Binding-site contacts:
Ligand atom C4 contacts residue VAL48 of chain 1.A at 4.2 Å (hydrophobic).
Ligand atom C5 contacts residue MET66 of chain 1.A at 3.8 Å (hydrophobic).
Ligand atom C14 contacts residue GLN65 of chain 1.A at 4.4 Å.
Ligand atom C13 contacts residue MET66 of chain 1.A at 4.3 Å (hydrophobic).
Ligand atom C3 contacts residue VAL48 of chain 1.A at 4.2 Å (hydrophobic).
Ligand atom N3 contacts residue MET226 of chain 1.A at 4.0 Å.
Ligand atom C17 contacts residue VAL48 of chain 1.A at 3.3 Å (hydrophobic).
Ligand atom C1 contacts residue MET66 of chain 1.A at 3.8 Å (hydrophobic).
Ligand atom C2 contacts residue LEU44 of chain 1.A at 3.8 Å (hydrophobic).
Ligand atom N2 contacts residue GLN70 of chain 1.A at 3.3 Å.
Ligand atom C15 contacts residue GLN65 of chain 1.A at 4.0 Å.
Ligand atom C14 contacts residue LYS52 of chain 1.A at 4.1 Å.
Ligand atom C10 contacts residue MET66 of chain 1.A at 3.3 Å (hydrophobic).
Ligand atom C17 contacts residue LYS52 of chain 1.A at 3.2 Å.
Ligand atom C1 contacts residue ILE69 of chain 1.A at 4.2 Å (hydrophobic).
Ligand atom N1 contacts residue MET66 of chain 1.A at 2.9 Å (h-bond).
Ligand atom C2 contacts residue GLN70 of chain 1.A at 4.4 Å.
Ligand atom C2 contacts residue ILE230 of chain 1.A at 3.5 Å (hydrophobic).
Ligand atom N1 contacts residue ILE69 of chain 1.A at 3.4 Å.
Ligand atom C15 contacts residue LYS52 of chain 1.A at 3.0 Å.
Ligand atom C13 contacts residue VAL62 of chain 1.A at 4.2 Å (hydrophobic).
Ligand atom C1 contacts residue GLN70 of chain 1.A at 3.6 Å.
Ligand atom C16 contacts residue LYS52 of chain 1.A at 3.6 Å.
Ligand atom C17 contacts residue ILE69 of chain 1.A at 3.3 Å (hydrophobic).
Ligand atom C18 contacts residue VAL62 of chain 1.A at 3.6 Å (hydrophobic).
Ligand atom N1 contacts residue GLN70 of chain 1.A at 3.2 Å.
Ligand atom C12 contacts residue MET66 of chain 1.A at 3.5 Å (hydrophobic).
Ligand atom N2 contacts residue ILE69 of chain 1.A at 4.5 Å.
Ligand atom C18 contacts residue MET66 of chain 1.A at 4.2 Å (hydrophobic).
Ligand atom N2 contacts residue ILE230 of chain 1.A at 3.7 Å.
Ligand atom C4 contacts residue MET66 of chain 1.A at 3.9 Å (hydrophobic).
Ligand atom C1 contacts residue VAL48 of chain 1.A at 4.5 Å (hydrophobic).
Ligand atom C14 contacts residue VAL62 of chain 1.A at 4.5 Å (hydrophobic).
Ligand atom N4 contacts residue VAL48 of chain 1.A at 4.3 Å.
Ligand atom C16 contacts residue VAL48 of chain 1.A at 4.2 Å (hydrophobic).
Ligand atom C5 contacts residue VAL48 of chain 1.A at 4.4 Å (hydrophobic).
Ligand atom C9 contacts residue MET226 of chain 1.A at 4.5 Å (hydrophobic).
Ligand atom C11 contacts residue MET66 of chain 1.A at 4.0 Å (hydrophobic).
Ligand atom C10 contacts residue ILE69 of chain 1.A at 4.2 Å (hydrophobic).
Ligand atom C7 contacts residue MET226 of chain 1.A at 4.2 Å (hydrophobic).

The protein below binds the small molecule below.
Small molecule (SMILES): Cc1ccc(C)c(Cc2nn(C(C)(C)C)c3ncnc(N)c23)c1

Sequence of chain 1.A:
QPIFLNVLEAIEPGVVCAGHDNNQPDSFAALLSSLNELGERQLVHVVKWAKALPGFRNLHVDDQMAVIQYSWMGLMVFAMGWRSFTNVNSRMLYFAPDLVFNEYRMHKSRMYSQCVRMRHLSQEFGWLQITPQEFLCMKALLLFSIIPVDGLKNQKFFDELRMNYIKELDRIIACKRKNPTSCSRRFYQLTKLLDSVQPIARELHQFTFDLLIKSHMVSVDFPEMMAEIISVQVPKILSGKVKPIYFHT